A protein and the small-molecule ligand that binds it are described below.
Small molecule (SMILES): CC(C)C[C@H](NC(=O)[C@H](CC(C)C)NC(=O)[C@H](CCCN=C(N)N)NC(=O)[C@@H](N)CC(N)=O)C(=O)N[C@@H](CC(C)C)C(=O)N[C@H](C(=O)NCC(=O)O)[C@@H](C)O

Binding-site contacts:
Ligand atom CD2 contacts residue ALA41 of chain 4.A at 3.4 Å (hydrophobic).
Ligand atom O contacts residue ALA41 of chain 4.A at 3.0 Å (h-bond).
Ligand atom C contacts residue SER39 of chain 4.A at 3.6 Å.
Ligand atom CA contacts residue ALA47 of chain 4.A at 3.6 Å (hydrophobic).
Ligand atom CA contacts residue SER39 of chain 4.A at 3.2 Å.
Ligand atom O contacts residue PHE38 of chain 4.A at 3.2 Å.
Ligand atom CG2 contacts residue ALA47 of chain 4.A at 2.9 Å (hydrophobic).
Ligand atom O contacts residue SER39 of chain 4.A at 3.0 Å (h-bond).
Ligand atom CD2 contacts residue THR40 of chain 4.A at 3.6 Å.
Ligand atom CD1 contacts residue MET16 of chain 4.A at 3.5 Å (hydrophobic).
Ligand atom ND2 contacts residue HIS153 of chain 2.A at 3.1 Å.
Ligand atom CB contacts residue THR40 of chain 4.A at 3.8 Å.
Ligand atom CG contacts residue THR40 of chain 4.A at 3.8 Å.
Ligand atom O contacts residue THR49 of chain 4.A at 3.0 Å (h-bond).
Ligand atom N contacts residue THR49 of chain 4.A at 2.5 Å (h-bond).
Ligand atom O contacts residue VAL48 of chain 4.A at 3.5 Å.
Ligand atom CB contacts residue ALA47 of chain 4.A at 3.3 Å (hydrophobic).
Ligand atom CG contacts residue MET16 of chain 4.A at 3.8 Å (hydrophobic).
Ligand atom CD1 contacts residue ILE50 of chain 4.A at 3.6 Å (hydrophobic).
Ligand atom CD2 contacts residue ILE13 of chain 4.A at 3.7 Å (hydrophobic).
Ligand atom N contacts residue GLN45 of chain 4.A at 3.3 Å (h-bond).
Ligand atom C contacts residue THR49 of chain 4.A at 3.8 Å.
Ligand atom OG1 contacts residue GLN45 of chain 4.A at 2.8 Å.
Ligand atom C contacts residue GLN45 of chain 4.A at 3.3 Å.
Ligand atom OG1 contacts residue ALA47 of chain 4.A at 3.0 Å (h-bond).
Ligand atom CD1 contacts residue THR40 of chain 4.A at 3.6 Å.
Ligand atom O contacts residue THR40 of chain 4.A at 3.7 Å.
Ligand atom CD2 contacts residue THR15 of chain 4.A at 3.7 Å.
Ligand atom O contacts residue GLN45 of chain 4.A at 3.2 Å (h-bond).
Ligand atom CD2 contacts residue GLU14 of chain 4.A at 3.3 Å.
Ligand atom O contacts residue MET16 of chain 4.A at 2.8 Å (h-bond).
Ligand atom CB contacts residue PHE38 of chain 4.A at 3.8 Å (hydrophobic).
Ligand atom N contacts residue GLN146 of chain 2.A at 3.1 Å (h-bond).
Ligand atom CA contacts residue GLN45 of chain 4.A at 3.7 Å.
Ligand atom O contacts residue THR15 of chain 4.A at 3.4 Å.
Ligand atom C contacts residue THR49 of chain 4.A at 3.6 Å.
Ligand atom OD1 contacts residue GLN150 of chain 2.A at 3.7 Å.
Ligand atom CG contacts residue THR15 of chain 4.A at 3.7 Å.
Ligand atom CA contacts residue THR49 of chain 4.A at 3.1 Å.
Ligand atom N contacts residue SER39 of chain 4.A at 2.9 Å (h-bond).

Sequence of chain 4.A:
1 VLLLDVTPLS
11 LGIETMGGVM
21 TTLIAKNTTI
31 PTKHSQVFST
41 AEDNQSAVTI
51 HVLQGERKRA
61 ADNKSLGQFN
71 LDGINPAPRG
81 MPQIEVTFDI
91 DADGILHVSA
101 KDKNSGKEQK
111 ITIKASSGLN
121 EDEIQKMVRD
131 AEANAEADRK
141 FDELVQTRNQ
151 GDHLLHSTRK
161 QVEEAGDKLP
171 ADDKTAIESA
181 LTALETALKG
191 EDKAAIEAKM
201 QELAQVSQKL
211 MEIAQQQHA

Sequence of chain 2.A:
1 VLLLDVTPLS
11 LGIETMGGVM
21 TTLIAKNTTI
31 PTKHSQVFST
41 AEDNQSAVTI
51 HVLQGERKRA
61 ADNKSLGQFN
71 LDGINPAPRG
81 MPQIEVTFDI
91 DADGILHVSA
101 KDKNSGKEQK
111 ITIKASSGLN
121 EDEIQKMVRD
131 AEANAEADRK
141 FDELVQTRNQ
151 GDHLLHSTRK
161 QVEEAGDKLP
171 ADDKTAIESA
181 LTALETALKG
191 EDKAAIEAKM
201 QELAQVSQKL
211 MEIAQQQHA